Sequence of chain 1.A:
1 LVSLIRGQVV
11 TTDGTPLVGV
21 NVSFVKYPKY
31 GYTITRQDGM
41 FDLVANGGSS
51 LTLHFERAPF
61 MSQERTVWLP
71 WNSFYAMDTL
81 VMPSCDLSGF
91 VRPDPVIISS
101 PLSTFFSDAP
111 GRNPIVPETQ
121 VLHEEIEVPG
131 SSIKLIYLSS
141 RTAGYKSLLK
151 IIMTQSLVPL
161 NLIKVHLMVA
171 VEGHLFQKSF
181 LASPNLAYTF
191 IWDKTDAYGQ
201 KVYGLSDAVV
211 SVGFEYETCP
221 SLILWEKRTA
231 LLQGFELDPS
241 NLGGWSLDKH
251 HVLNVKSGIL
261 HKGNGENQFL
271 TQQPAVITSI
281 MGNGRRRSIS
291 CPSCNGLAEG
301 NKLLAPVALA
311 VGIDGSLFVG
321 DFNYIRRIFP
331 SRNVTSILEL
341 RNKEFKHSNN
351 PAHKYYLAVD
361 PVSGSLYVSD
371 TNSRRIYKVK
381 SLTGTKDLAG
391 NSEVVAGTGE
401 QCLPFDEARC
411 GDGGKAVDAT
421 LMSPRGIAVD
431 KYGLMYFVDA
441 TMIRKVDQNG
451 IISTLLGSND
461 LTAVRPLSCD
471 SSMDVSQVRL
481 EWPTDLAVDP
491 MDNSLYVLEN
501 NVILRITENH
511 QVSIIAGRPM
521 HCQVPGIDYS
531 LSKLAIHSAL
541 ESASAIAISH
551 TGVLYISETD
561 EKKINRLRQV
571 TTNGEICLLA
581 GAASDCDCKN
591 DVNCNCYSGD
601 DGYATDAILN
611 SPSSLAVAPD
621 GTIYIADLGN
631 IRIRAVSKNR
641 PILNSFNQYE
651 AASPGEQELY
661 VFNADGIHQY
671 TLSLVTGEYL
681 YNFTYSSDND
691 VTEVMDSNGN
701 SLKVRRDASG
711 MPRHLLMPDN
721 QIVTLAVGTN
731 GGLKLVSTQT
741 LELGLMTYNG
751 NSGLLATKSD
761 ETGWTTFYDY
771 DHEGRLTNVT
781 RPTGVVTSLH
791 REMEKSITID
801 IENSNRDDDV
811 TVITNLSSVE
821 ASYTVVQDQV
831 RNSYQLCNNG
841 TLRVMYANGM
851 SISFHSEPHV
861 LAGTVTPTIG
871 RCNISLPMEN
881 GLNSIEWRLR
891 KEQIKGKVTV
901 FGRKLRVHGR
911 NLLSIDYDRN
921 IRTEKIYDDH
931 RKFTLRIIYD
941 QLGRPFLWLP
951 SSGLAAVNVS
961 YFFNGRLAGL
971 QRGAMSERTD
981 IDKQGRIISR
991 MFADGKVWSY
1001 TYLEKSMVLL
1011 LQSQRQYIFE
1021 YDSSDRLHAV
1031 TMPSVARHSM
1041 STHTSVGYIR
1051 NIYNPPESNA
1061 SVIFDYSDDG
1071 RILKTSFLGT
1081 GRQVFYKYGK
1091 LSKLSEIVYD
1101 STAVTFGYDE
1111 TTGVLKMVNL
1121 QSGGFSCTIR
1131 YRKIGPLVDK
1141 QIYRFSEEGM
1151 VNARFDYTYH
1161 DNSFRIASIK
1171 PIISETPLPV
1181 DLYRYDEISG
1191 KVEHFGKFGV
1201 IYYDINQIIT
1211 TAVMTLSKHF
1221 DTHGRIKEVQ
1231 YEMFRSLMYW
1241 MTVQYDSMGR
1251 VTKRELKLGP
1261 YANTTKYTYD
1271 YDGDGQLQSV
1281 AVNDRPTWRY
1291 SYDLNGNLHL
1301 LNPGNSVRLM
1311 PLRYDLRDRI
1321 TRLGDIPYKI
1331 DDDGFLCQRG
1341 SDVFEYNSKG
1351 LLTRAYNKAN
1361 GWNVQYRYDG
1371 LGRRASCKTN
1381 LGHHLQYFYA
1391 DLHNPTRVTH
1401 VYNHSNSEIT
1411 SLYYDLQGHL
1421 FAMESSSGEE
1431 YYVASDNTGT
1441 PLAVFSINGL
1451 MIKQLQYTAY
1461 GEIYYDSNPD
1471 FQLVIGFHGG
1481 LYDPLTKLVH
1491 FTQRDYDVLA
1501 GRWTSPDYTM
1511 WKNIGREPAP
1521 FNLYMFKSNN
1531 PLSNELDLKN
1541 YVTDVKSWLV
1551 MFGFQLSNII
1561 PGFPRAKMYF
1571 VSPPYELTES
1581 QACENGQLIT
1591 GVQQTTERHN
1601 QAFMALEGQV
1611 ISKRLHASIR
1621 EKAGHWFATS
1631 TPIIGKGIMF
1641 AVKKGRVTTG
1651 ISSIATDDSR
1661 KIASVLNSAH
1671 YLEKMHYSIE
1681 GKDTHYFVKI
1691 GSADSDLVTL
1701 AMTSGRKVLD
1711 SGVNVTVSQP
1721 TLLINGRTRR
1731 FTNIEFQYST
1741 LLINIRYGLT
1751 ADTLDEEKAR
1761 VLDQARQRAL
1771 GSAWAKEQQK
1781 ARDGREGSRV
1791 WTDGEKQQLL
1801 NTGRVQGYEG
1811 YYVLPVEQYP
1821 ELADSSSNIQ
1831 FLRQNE

A protein and the small-molecule ligand that binds it are described below.
Small molecule (SMILES): CC(=O)N[C@H]1[C@H](O[C@H]2[C@H](O)[C@@H](NC(C)=O)CO[C@@H]2CO)O[C@H](CO)[C@@H](O)[C@@H]1O

Binding-site contacts:
Ligand atom C4 contacts residue ASN958 of chain 1.A at 4.2 Å.
Ligand atom C8 contacts residue SER960 of chain 1.A at 3.4 Å.
Ligand atom O3 contacts residue GLN971 of chain 1.A at 3.9 Å.
Ligand atom O7 contacts residue SER960 of chain 1.A at 2.8 Å (h-bond).
Ligand atom C8 contacts residue ARG978 of chain 1.A at 3.5 Å.
Ligand atom C8 contacts residue LEU970 of chain 1.A at 4.1 Å (hydrophobic).
Ligand atom C5 contacts residue ASN958 of chain 1.A at 3.6 Å.
Ligand atom O7 contacts residue ASN958 of chain 1.A at 3.6 Å (h-bond).
Ligand atom O4 contacts residue ARG978 of chain 1.A at 4.4 Å.
Ligand atom C8 contacts residue GLY969 of chain 1.A at 4.1 Å.
Ligand atom O3 contacts residue ARG978 of chain 1.A at 2.8 Å (salt-bridge).
Ligand atom C7 contacts residue ASN958 of chain 1.A at 3.7 Å.
Ligand atom C8 contacts residue GLN971 of chain 1.A at 4.1 Å.
Ligand atom C7 contacts residue GLN971 of chain 1.A at 3.9 Å.
Ligand atom C1 contacts residue GLN971 of chain 1.A at 4.0 Å.
Ligand atom C3 contacts residue ASN958 of chain 1.A at 3.8 Å.
Ligand atom C2 contacts residue GLN971 of chain 1.A at 3.6 Å.
Ligand atom O5 contacts residue ASN958 of chain 1.A at 2.3 Å (h-bond).
Ligand atom N2 contacts residue ASN958 of chain 1.A at 3.0 Å (h-bond).
Ligand atom N2 contacts residue SER960 of chain 1.A at 4.4 Å.
Ligand atom C3 contacts residue GLN971 of chain 1.A at 3.4 Å.
Ligand atom C7 contacts residue VAL959 of chain 1.A at 4.3 Å (hydrophobic).
Ligand atom C3 contacts residue ARG978 of chain 1.A at 3.6 Å.
Ligand atom C2 contacts residue ASN958 of chain 1.A at 2.5 Å.
Ligand atom C7 contacts residue SER960 of chain 1.A at 3.3 Å.
Ligand atom N2 contacts residue ARG978 of chain 1.A at 4.3 Å.
Ligand atom N2 contacts residue GLN971 of chain 1.A at 3.1 Å (h-bond).
Ligand atom C1 contacts residue ASN958 of chain 1.A at 1.4 Å.
Ligand atom O5 contacts residue ARG978 of chain 1.A at 4.1 Å.
Ligand atom O7 contacts residue VAL959 of chain 1.A at 3.2 Å.
Ligand atom O7 contacts residue GLY969 of chain 1.A at 4.5 Å.
Ligand atom O6 contacts residue ARG978 of chain 1.A at 4.5 Å.